Sequence of chain 1.C:
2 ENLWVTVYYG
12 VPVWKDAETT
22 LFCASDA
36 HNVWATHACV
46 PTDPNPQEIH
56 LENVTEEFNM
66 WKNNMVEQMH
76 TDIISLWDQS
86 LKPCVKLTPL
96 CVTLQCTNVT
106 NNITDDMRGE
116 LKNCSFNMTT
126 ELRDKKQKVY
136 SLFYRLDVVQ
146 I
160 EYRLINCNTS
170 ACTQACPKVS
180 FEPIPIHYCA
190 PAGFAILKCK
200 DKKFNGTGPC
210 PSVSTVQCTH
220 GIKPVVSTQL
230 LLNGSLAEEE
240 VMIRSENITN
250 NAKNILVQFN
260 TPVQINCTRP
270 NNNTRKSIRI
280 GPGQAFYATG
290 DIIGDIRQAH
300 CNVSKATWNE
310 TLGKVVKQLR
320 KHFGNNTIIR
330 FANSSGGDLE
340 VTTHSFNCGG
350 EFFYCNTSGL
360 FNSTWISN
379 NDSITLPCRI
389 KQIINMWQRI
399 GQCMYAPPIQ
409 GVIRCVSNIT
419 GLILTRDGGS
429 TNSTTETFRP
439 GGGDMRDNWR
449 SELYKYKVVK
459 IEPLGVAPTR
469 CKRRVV

Binding-site contacts:
Ligand atom O7 contacts residue ASN122 of chain 1.C at 3.5 Å (h-bond).
Ligand atom O5 contacts residue ASN122 of chain 1.C at 2.4 Å (h-bond).
Ligand atom C1 contacts residue ASN122 of chain 1.C at 1.4 Å.
Ligand atom C3 contacts residue ASN122 of chain 1.C at 3.8 Å.
Ligand atom C8 contacts residue THR98 of chain 1.C at 3.7 Å.
Ligand atom C2 contacts residue ASN122 of chain 1.C at 2.5 Å.
Ligand atom C8 contacts residue ASN122 of chain 1.C at 3.6 Å.
Ligand atom O7 contacts residue ASP129 of chain 1.K at 4.2 Å.
Ligand atom C8 contacts residue GLN100 of chain 1.C at 4.3 Å.
Ligand atom O7 contacts residue THR98 of chain 1.C at 4.3 Å.
Ligand atom C4 contacts residue ASN122 of chain 1.C at 4.2 Å.
Ligand atom C7 contacts residue THR98 of chain 1.C at 4.5 Å.
Ligand atom N2 contacts residue ASN122 of chain 1.C at 2.8 Å (h-bond).
Ligand atom C5 contacts residue ASN122 of chain 1.C at 3.7 Å.
Ligand atom C7 contacts residue ASN122 of chain 1.C at 3.2 Å.

Sequence of chain 1.K:
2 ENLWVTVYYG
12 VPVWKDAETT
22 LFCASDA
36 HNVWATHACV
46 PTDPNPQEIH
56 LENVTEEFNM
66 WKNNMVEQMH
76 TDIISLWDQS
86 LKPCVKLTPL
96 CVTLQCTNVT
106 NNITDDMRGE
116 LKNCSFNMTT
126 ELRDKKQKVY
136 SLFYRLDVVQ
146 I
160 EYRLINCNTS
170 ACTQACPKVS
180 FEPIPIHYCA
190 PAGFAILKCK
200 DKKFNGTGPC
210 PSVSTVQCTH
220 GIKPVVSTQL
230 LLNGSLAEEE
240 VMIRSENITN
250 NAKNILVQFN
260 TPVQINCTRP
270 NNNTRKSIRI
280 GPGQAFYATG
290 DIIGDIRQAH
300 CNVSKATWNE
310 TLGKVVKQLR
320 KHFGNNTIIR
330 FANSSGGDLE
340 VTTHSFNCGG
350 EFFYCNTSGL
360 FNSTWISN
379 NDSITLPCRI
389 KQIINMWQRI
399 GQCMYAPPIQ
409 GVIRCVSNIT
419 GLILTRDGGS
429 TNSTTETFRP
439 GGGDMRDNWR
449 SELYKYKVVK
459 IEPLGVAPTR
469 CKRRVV

The small molecule below binds the protein below.
Small molecule (SMILES): CC(=O)N[C@@H]1[C@@H](O)[C@H](O)[C@@H](CO)O[C@H]1O